Sequence of chain 1.A:
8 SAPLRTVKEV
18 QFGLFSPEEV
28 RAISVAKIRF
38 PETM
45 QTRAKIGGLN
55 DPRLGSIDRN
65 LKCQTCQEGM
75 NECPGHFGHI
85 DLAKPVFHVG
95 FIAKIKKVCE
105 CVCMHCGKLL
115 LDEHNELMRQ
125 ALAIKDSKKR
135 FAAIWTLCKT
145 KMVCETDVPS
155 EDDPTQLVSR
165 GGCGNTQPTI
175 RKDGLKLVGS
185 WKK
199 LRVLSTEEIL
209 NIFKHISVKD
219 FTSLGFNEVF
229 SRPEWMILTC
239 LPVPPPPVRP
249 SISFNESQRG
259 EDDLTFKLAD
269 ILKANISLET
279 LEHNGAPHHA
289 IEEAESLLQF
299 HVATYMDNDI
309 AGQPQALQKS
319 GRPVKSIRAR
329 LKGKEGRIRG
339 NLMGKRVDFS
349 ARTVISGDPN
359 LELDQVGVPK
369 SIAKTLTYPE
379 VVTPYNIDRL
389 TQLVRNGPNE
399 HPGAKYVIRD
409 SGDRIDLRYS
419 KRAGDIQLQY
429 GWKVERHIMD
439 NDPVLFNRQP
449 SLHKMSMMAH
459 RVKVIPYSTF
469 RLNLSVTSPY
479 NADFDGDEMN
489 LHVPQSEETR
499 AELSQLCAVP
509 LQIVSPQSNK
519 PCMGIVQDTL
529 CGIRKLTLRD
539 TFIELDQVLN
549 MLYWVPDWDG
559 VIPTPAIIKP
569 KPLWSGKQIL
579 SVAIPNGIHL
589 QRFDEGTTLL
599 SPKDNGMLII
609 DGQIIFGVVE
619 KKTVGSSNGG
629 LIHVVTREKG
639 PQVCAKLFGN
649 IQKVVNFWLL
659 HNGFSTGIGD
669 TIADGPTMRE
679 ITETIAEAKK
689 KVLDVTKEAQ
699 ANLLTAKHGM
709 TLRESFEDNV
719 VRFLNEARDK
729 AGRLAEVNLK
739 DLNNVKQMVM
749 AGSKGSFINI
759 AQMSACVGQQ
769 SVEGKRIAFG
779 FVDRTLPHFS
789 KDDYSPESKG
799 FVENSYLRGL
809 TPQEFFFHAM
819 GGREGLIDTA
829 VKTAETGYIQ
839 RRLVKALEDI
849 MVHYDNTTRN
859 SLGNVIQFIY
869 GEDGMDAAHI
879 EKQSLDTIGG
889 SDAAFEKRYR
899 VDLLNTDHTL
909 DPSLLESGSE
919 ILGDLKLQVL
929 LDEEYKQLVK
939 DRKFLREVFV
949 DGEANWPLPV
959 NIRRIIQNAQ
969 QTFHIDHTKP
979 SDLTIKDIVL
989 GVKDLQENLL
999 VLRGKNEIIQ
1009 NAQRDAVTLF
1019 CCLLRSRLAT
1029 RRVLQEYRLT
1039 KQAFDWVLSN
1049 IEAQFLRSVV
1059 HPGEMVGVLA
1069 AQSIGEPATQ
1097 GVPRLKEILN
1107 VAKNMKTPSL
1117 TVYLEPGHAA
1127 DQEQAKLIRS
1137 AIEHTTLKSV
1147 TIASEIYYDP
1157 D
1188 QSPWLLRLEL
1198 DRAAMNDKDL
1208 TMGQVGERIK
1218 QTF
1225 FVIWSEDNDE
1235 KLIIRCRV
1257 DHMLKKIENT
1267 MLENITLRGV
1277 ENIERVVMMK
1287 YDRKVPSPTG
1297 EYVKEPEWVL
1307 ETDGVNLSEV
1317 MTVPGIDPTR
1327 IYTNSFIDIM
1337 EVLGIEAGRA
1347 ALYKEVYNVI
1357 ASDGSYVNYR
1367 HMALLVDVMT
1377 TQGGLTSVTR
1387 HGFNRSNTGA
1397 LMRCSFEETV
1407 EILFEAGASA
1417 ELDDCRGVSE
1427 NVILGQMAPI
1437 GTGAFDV

Sequence of chain 1.B:
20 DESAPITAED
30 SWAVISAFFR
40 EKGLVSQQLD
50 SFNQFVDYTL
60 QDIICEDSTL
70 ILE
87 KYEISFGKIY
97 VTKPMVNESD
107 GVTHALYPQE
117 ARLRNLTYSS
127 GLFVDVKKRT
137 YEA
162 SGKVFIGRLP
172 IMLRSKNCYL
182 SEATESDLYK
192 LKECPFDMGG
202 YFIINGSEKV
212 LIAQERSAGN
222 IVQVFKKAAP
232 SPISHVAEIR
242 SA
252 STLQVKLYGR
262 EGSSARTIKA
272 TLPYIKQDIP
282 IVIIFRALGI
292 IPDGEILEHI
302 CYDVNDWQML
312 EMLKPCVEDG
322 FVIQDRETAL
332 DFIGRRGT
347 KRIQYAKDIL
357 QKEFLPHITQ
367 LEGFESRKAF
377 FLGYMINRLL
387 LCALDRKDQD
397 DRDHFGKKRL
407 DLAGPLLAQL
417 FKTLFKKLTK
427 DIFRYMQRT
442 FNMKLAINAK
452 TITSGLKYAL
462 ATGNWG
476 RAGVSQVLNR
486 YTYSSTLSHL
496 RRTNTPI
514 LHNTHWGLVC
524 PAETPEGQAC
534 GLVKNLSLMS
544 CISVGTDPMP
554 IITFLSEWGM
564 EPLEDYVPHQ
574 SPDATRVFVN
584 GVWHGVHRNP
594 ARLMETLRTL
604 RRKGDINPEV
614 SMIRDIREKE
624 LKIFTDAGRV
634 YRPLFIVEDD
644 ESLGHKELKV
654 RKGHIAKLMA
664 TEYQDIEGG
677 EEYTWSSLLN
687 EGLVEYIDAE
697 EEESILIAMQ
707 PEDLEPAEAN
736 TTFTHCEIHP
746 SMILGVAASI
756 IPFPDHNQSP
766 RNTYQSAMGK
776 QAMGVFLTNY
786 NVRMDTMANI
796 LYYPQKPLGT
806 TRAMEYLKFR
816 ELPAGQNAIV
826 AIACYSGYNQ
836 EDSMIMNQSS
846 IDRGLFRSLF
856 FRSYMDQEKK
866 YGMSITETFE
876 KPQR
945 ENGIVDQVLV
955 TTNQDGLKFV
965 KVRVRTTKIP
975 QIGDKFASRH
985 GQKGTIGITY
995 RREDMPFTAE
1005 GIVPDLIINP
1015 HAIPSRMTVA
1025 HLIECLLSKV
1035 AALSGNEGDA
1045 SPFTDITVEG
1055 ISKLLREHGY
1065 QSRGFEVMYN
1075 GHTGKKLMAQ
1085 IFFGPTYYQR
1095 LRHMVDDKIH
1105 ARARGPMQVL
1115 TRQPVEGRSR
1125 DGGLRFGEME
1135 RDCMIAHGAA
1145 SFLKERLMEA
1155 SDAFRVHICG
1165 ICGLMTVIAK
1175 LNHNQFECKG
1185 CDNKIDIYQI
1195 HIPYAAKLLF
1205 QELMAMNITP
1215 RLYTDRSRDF

Binding-site contacts:
Ligand atom OP1 contacts residue LYS979 of chain 1.B at 2.8 Å (salt-bridge).
Ligand atom O2' contacts residue LYS979 of chain 1.B at 3.2 Å (salt-bridge).
Ligand atom C4' contacts residue MG1 of chain 1.Q at 3.7 Å.
Ligand atom O3' contacts residue LYS979 of chain 1.B at 2.4 Å (salt-bridge).
Ligand atom O5' contacts residue MG1 of chain 1.Q at 3.7 Å.
Ligand atom O3' contacts residue ASP485 of chain 1.A at 2.0 Å (salt-bridge).
Ligand atom C5' contacts residue GLN776 of chain 1.B at 3.5 Å.
Ligand atom O4' contacts residue HIS1097 of chain 1.B at 3.3 Å.
Ligand atom O3' contacts residue GLN776 of chain 1.B at 3.5 Å (h-bond).
Ligand atom P contacts residue LYS979 of chain 1.B at 3.2 Å.
Ligand atom OP1 contacts residue LYS987 of chain 1.B at 3.6 Å.
Ligand atom N1 contacts residue PHE252 of chain 1.A at 3.7 Å.
Ligand atom O3' contacts residue ASP483 of chain 1.A at 3.6 Å (salt-bridge).
Ligand atom O2' contacts residue GLN481 of chain 1.B at 2.0 Å (h-bond).
Ligand atom OP2 contacts residue GLU529 of chain 1.B at 3.7 Å.
Ligand atom C4' contacts residue GLN481 of chain 1.B at 3.4 Å.
Ligand atom C2' contacts residue ASP485 of chain 1.A at 3.3 Å.
Ligand atom O2' contacts residue GLU486 of chain 1.A at 3.9 Å.
Ligand atom O4' contacts residue PHE252 of chain 1.A at 3.4 Å.
Ligand atom C5 contacts residue PHE252 of chain 1.A at 2.7 Å (hydrophobic).
Ligand atom C5' contacts residue MG1 of chain 1.Q at 3.8 Å.
Ligand atom O2' contacts residue ASP485 of chain 1.A at 2.8 Å (salt-bridge).
Ligand atom O3' contacts residue MG1 of chain 1.Q at 2.0 Å.
Ligand atom C4' contacts residue ASP485 of chain 1.A at 3.6 Å.
Ligand atom OP2 contacts residue PHE252 of chain 1.A at 3.5 Å.
Ligand atom O2' contacts residue HIS1097 of chain 1.B at 3.3 Å.
Ligand atom C4' contacts residue HIS1097 of chain 1.B at 3.0 Å.
Ligand atom C4 contacts residue PHE252 of chain 1.A at 3.4 Å (hydrophobic).
Ligand atom C3' contacts residue GLN481 of chain 1.B at 3.4 Å.
Ligand atom C3' contacts residue ASP485 of chain 1.A at 3.0 Å.
Ligand atom O3' contacts residue GLN481 of chain 1.B at 3.0 Å (h-bond).
Ligand atom C5' contacts residue HIS1097 of chain 1.B at 3.4 Å.
Ligand atom C5' contacts residue LYS979 of chain 1.B at 3.4 Å.
Ligand atom C4' contacts residue GLN776 of chain 1.B at 3.8 Å.
Ligand atom C3' contacts residue LYS979 of chain 1.B at 3.5 Å.
Ligand atom P contacts residue PHE252 of chain 1.A at 3.7 Å.
Ligand atom C6 contacts residue PHE252 of chain 1.A at 3.0 Å (hydrophobic).
Ligand atom C2' contacts residue GLN481 of chain 1.B at 3.2 Å.
Ligand atom O5' contacts residue LYS979 of chain 1.B at 3.8 Å.
Ligand atom C3' contacts residue MG1 of chain 1.Q at 3.2 Å.

The protein below binds the small molecule below.
Small molecule (SMILES): Nc1ccn([C@@H]2O[C@H](CO[P](=O)(O)O[C@H]3[C@@H](O)[C@H](n4ccc(=O)[nH]c4=O)O[C@@H]3COP(=O)=O)[C@@H](O[P](=O)(O)OC[C@H]3O[C@@H](n4cnc5c(=O)[nH]c(N)nc54)[C@H](O)[C@@H]3O[P](=O)(O)OC[C@H]3O[C@@H](n4cnc5c4NC=NC5N)[C@H](O)[C@@H]3O[P](=O)(O)OC[C@H]3O[C@@H](n4cnc5c(=O)[nH]c(N)nc54)[C@H](O)[C@@H]3O[P](=O)(O)OC[C@H]3O[C@@H](n4cnc5c4NC=NC5N)[C@H](O)[C@@H]3O[P](=O)(O)OC[C@H]3O[C@@H](n4cnc5c(=O)[nH]c(N)nc54)[C@H](O)[C@@H]3O[P](=O)(O)OC[C@H]3O[C@@H](n4cnc5c(=O)[nH]c(N)nc54)[C@H](O)[C@@H]3O[P](=O)(O)OC[C@H]3O[C@@H](n4cnc5c4NC=NC5N)[C@H](O)[C@@H]3O)[C@H]2O)c(=O)n1